Sequence of chain 1.A:
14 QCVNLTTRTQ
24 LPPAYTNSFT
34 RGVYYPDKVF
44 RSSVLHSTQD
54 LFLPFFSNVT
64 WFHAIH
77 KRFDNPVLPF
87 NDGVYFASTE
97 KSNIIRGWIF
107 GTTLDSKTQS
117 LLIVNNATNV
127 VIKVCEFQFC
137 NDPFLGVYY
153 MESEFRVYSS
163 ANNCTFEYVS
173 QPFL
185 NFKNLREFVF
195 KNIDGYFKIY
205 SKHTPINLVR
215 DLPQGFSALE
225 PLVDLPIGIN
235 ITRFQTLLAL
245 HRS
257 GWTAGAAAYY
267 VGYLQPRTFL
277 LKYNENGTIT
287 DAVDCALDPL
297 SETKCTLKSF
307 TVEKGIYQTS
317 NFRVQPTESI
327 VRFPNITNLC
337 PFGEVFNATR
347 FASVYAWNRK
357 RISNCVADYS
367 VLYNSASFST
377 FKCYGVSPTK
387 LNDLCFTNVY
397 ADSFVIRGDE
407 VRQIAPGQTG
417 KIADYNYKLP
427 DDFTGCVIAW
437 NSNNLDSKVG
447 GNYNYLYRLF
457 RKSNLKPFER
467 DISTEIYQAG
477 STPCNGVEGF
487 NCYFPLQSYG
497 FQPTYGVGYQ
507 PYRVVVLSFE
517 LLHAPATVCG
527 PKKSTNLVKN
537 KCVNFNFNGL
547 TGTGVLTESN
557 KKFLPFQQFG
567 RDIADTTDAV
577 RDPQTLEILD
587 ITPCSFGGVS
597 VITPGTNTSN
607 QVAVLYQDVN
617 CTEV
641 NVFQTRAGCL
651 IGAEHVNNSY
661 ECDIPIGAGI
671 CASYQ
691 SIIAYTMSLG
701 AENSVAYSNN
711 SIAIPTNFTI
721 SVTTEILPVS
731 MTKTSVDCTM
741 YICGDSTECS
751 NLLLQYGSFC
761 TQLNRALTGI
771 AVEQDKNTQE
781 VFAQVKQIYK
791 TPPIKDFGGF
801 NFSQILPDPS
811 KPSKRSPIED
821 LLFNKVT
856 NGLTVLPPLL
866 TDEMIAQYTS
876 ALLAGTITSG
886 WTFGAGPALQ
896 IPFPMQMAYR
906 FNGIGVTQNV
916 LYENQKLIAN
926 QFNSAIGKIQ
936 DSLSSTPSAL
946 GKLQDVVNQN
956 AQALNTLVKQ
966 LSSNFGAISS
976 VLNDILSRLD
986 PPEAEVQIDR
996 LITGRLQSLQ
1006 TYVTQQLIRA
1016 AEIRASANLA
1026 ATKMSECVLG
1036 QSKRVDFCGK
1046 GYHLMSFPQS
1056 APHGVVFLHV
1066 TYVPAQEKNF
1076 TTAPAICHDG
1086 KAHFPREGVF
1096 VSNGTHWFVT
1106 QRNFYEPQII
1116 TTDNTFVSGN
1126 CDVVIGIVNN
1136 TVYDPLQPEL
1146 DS

The small molecule below binds the protein below.
Small molecule (SMILES): CC(=O)N[C@@H]1[C@@H](O)[C@H](O)[C@@H](CO)O[C@H]1O

Binding-site contacts:
Ligand atom C8 contacts residue ASN61 of chain 1.A at 4.0 Å.
Ligand atom O5 contacts residue TYR28 of chain 1.A at 3.7 Å.
Ligand atom O6 contacts residue TYR28 of chain 1.A at 3.5 Å.
Ligand atom C5 contacts residue ASN61 of chain 1.A at 3.7 Å.
Ligand atom C5 contacts residue TYR28 of chain 1.A at 3.7 Å (hydrophobic).
Ligand atom C3 contacts residue ASN61 of chain 1.A at 3.8 Å.
Ligand atom O6 contacts residue ASN61 of chain 1.A at 4.5 Å.
Ligand atom C1 contacts residue TYR28 of chain 1.A at 3.7 Å (hydrophobic).
Ligand atom C6 contacts residue TYR28 of chain 1.A at 3.6 Å (hydrophobic).
Ligand atom C2 contacts residue ASN61 of chain 1.A at 2.5 Å.
Ligand atom C1 contacts residue ASN61 of chain 1.A at 1.4 Å.
Ligand atom O7 contacts residue ASN61 of chain 1.A at 4.0 Å.
Ligand atom O5 contacts residue ASN61 of chain 1.A at 2.4 Å (h-bond).
Ligand atom C4 contacts residue ASN61 of chain 1.A at 4.2 Å.
Ligand atom C7 contacts residue ASN61 of chain 1.A at 3.7 Å.
Ligand atom N2 contacts residue ASN61 of chain 1.A at 2.9 Å (h-bond).